Sequence of chain 60.C:
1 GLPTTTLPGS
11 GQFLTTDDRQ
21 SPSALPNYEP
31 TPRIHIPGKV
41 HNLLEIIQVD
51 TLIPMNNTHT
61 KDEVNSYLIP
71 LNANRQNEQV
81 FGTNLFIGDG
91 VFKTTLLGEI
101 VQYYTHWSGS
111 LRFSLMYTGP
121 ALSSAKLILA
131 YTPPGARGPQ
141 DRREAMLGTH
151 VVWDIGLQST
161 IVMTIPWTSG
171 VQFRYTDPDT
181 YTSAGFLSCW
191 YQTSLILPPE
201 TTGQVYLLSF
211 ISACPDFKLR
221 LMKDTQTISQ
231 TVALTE

A protein and the small-molecule ligand that binds it are described below.
Small molecule (SMILES): Cc1cc(CCCOc2c(C)cc(-c3noc(C(F)(F)F)n3)cc2C)on1

Binding-site contacts:
Ligand atom C2A contacts residue PHE186 of chain 60.A at 3.3 Å (hydrophobic).
Ligand atom O1A contacts residue ALA24 of chain 60.C at 3.4 Å.
Ligand atom CM2 contacts residue MET224 of chain 60.A at 3.5 Å (hydrophobic).
Ligand atom CM3 contacts residue ASN219 of chain 60.A at 3.5 Å.
Ligand atom C2C contacts residue TYR128 of chain 60.A at 3.2 Å (hydrophobic).
Ligand atom C3C contacts residue TYR128 of chain 60.A at 3.1 Å (hydrophobic).
Ligand atom C2A contacts residue TYR152 of chain 60.A at 3.5 Å (hydrophobic).
Ligand atom CM4 contacts residue ALA150 of chain 60.A at 3.7 Å (hydrophobic).
Ligand atom N1A contacts residue ALA24 of chain 60.C at 3.3 Å.
Ligand atom C4 contacts residue LEU106 of chain 60.A at 3.3 Å (hydrophobic).
Ligand atom O1A contacts residue PHE186 of chain 60.A at 3.4 Å.
Ligand atom CM6 contacts residue VAL191 of chain 60.A at 3.7 Å (hydrophobic).
Ligand atom C4B contacts residue TYR152 of chain 60.A at 3.6 Å (hydrophobic).
Ligand atom CM6 contacts residue TYR152 of chain 60.A at 3.4 Å (hydrophobic).
Ligand atom CM4 contacts residue PHE186 of chain 60.A at 3.5 Å (hydrophobic).
Ligand atom C3A contacts residue PHE186 of chain 60.A at 3.1 Å (hydrophobic).
Ligand atom CM4 contacts residue VAL176 of chain 60.A at 3.7 Å (hydrophobic).
Ligand atom C3B contacts residue MET224 of chain 60.A at 3.6 Å (hydrophobic).
Ligand atom F3 contacts residue PRO174 of chain 60.A at 3.1 Å.
Ligand atom N1A contacts residue PHE186 of chain 60.A at 3.5 Å.
Ligand atom O1 contacts residue MET221 of chain 60.A at 3.7 Å.
Ligand atom N3A contacts residue TYR152 of chain 60.A at 3.5 Å.
Ligand atom F1 contacts residue MET224 of chain 60.A at 3.7 Å.
Ligand atom F3 contacts residue SER175 of chain 60.A at 2.8 Å.
Ligand atom O1A contacts residue PRO174 of chain 60.A at 3.4 Å.
Ligand atom C6B contacts residue TYR152 of chain 60.A at 3.6 Å (hydrophobic).
Ligand atom F2 contacts residue VAL176 of chain 60.A at 2.7 Å.
Ligand atom C3 contacts residue LEU106 of chain 60.A at 3.4 Å (hydrophobic).
Ligand atom C5B contacts residue TYR152 of chain 60.A at 3.4 Å (hydrophobic).
Ligand atom F3 contacts residue TYR152 of chain 60.A at 3.6 Å.
Ligand atom N1A contacts residue PRO174 of chain 60.A at 3.5 Å.
Ligand atom F3 contacts residue ALA150 of chain 60.A at 3.0 Å.
Ligand atom N3A contacts residue PHE186 of chain 60.A at 3.1 Å.
Ligand atom CM2 contacts residue TYR128 of chain 60.A at 3.4 Å (hydrophobic).
Ligand atom F1 contacts residue PHE186 of chain 60.A at 3.3 Å.
Ligand atom C1C contacts residue TYR197 of chain 60.A at 3.7 Å (hydrophobic).
Ligand atom F3 contacts residue VAL176 of chain 60.A at 3.6 Å.
Ligand atom C4 contacts residue TYR197 of chain 60.A at 3.7 Å (hydrophobic).
Ligand atom C1C contacts residue TYR128 of chain 60.A at 3.3 Å (hydrophobic).
Ligand atom F2 contacts residue PHE186 of chain 60.A at 3.1 Å.

Sequence of chain 60.A:
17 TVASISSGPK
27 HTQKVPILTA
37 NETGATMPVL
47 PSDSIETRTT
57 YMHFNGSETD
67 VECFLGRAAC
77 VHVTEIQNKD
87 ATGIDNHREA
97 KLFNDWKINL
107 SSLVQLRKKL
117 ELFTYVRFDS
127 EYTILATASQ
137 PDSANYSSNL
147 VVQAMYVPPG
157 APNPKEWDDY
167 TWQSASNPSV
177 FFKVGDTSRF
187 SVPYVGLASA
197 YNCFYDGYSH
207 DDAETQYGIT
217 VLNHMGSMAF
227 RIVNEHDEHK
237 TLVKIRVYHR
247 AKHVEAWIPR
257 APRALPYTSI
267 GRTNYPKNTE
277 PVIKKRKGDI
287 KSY

Sequence of chain 56.C:
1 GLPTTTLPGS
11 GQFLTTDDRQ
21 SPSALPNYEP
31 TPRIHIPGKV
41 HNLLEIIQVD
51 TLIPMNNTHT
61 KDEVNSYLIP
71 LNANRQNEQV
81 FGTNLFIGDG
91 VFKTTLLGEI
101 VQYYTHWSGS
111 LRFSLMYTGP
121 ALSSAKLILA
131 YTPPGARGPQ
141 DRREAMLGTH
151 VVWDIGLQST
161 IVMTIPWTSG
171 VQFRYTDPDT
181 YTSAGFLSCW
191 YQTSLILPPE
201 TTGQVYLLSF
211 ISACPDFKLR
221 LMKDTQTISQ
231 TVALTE